This small molecule binds to this protein.
Small molecule (SMILES): CC(=O)N[C@@H]1[C@@H](O)[C@H](O)[C@@H](CO)O[C@H]1O

Binding-site contacts:
Ligand atom C2 contacts residue THR70 of chain 1.B at 4.2 Å.
Ligand atom N2 contacts residue THR70 of chain 1.B at 4.1 Å.
Ligand atom C3 contacts residue ASN68 of chain 1.B at 3.8 Å.
Ligand atom C8 contacts residue GLY69 of chain 1.B at 3.4 Å.
Ligand atom C5 contacts residue THR70 of chain 1.B at 4.3 Å.
Ligand atom C8 contacts residue HIS67 of chain 1.B at 4.3 Å.
Ligand atom O7 contacts residue ASN68 of chain 1.B at 3.7 Å.
Ligand atom C6 contacts residue ARG132 of chain 1.B at 3.9 Å.
Ligand atom C2 contacts residue ASN68 of chain 1.B at 2.5 Å.
Ligand atom O5 contacts residue MET100 of chain 1.B at 4.0 Å.
Ligand atom O4 contacts residue ARG132 of chain 1.B at 2.7 Å (salt-bridge).
Ligand atom C4 contacts residue ARG132 of chain 1.B at 4.0 Å.
Ligand atom C5 contacts residue ASN68 of chain 1.B at 3.7 Å.
Ligand atom C1 contacts residue ASN68 of chain 1.B at 1.4 Å.
Ligand atom C3 contacts residue THR70 of chain 1.B at 4.4 Å.
Ligand atom C1 contacts residue THR70 of chain 1.B at 3.5 Å.
Ligand atom O6 contacts residue ARG132 of chain 1.B at 2.9 Å (salt-bridge).
Ligand atom C4 contacts residue ASN68 of chain 1.B at 4.2 Å.
Ligand atom O5 contacts residue THR70 of chain 1.B at 4.2 Å.
Ligand atom C7 contacts residue ASN68 of chain 1.B at 3.1 Å.
Ligand atom C5 contacts residue ARG132 of chain 1.B at 4.4 Å.
Ligand atom O5 contacts residue ASN68 of chain 1.B at 2.4 Å (h-bond).
Ligand atom C8 contacts residue ASN68 of chain 1.B at 3.2 Å.
Ligand atom N2 contacts residue ASN68 of chain 1.B at 2.9 Å (h-bond).

Sequence of chain 1.B:
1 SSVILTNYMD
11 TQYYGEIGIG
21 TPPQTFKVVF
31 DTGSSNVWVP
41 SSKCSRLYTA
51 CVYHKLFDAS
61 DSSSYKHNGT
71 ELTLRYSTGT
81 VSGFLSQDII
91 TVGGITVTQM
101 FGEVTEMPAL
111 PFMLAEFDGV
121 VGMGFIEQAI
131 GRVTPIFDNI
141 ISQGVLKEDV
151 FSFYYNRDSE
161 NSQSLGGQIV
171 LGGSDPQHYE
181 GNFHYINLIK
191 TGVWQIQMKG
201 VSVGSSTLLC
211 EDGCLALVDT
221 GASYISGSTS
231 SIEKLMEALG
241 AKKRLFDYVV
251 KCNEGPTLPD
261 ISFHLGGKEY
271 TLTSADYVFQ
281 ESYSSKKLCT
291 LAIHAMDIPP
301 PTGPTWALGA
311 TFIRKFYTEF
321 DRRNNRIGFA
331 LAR